Sequence of chain 1.B:
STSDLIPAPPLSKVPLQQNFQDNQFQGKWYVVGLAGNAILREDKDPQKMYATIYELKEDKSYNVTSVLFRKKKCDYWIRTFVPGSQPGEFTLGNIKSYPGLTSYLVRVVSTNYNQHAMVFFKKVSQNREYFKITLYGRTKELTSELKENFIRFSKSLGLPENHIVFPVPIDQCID

Binding-site contacts:
Ligand atom N9 contacts residue LYS136 of chain 1.B at 3.6 Å.
Ligand atom C4 contacts residue CF1 of chain 1.G at 3.7 Å.
Ligand atom O47 contacts residue TRP81 of chain 1.B at 3.2 Å.
Ligand atom C2 contacts residue LYS136 of chain 1.B at 3.7 Å.
Ligand atom C36 contacts residue TRP81 of chain 1.B at 3.6 Å (hydrophobic).
Ligand atom C33 contacts residue TRP81 of chain 1.B at 3.7 Å (hydrophobic).
Ligand atom C5 contacts residue PHE125 of chain 1.B at 3.5 Å (hydrophobic).
Ligand atom O46 contacts residue CF1 of chain 1.G at 2.7 Å.
Ligand atom O9 contacts residue CF1 of chain 1.G at 3.2 Å.
Ligand atom N35 contacts residue CF1 of chain 1.G at 3.6 Å.
Ligand atom C6 contacts residue TYR134 of chain 1.B at 3.4 Å (hydrophobic).
Ligand atom O51 contacts residue TYR108 of chain 1.B at 3.4 Å.
Ligand atom C7 contacts residue TYR134 of chain 1.B at 3.5 Å (hydrophobic).
Ligand atom O9 contacts residue TYR108 of chain 1.B at 3.0 Å (h-bond).
Ligand atom C6 contacts residue PHE135 of chain 1.B at 3.6 Å (hydrophobic).
Ligand atom C38 contacts residue SER70 of chain 1.B at 3.5 Å.
Ligand atom O10 contacts residue LYS136 of chain 1.B at 3.1 Å (salt-bridge).
Ligand atom C37 contacts residue ARG83 of chain 1.B at 3.5 Å.
Ligand atom O10 contacts residue CF1 of chain 1.G at 2.3 Å.
Ligand atom O51 contacts residue TRP81 of chain 1.B at 3.5 Å.
Ligand atom O48 contacts residue LYS127 of chain 1.B at 3.5 Å (salt-bridge).
Ligand atom O50 contacts residue TRP81 of chain 1.B at 2.8 Å.
Ligand atom O51 contacts residue LYS127 of chain 1.B at 3.6 Å (salt-bridge).
Ligand atom C36 contacts residue LYS136 of chain 1.B at 3.6 Å.
Ligand atom N3 contacts residue CF1 of chain 1.G at 3.3 Å.
Ligand atom C7 contacts residue PHE135 of chain 1.B at 3.5 Å (hydrophobic).
Ligand atom O50 contacts residue CF1 of chain 1.G at 3.0 Å.
Ligand atom N3 contacts residue LYS136 of chain 1.B at 3.6 Å.
Ligand atom C42 contacts residue TYR102 of chain 1.B at 3.4 Å (hydrophobic).
Ligand atom O47 contacts residue LYS136 of chain 1.B at 3.1 Å (salt-bridge).
Ligand atom C40 contacts residue TRP81 of chain 1.B at 3.6 Å (hydrophobic).
Ligand atom C12 contacts residue ILE43 of chain 1.B at 3.5 Å (hydrophobic).
Ligand atom O8 contacts residue ALA42 of chain 1.B at 3.5 Å.
Ligand atom C44 contacts residue TRP81 of chain 1.B at 3.5 Å (hydrophobic).
Ligand atom O51 contacts residue CF1 of chain 1.G at 3.3 Å.
Ligand atom O49 contacts residue TYR134 of chain 1.B at 3.1 Å.
Ligand atom C5 contacts residue LYS127 of chain 1.B at 3.6 Å.
Ligand atom N45 contacts residue TRP81 of chain 1.B at 3.2 Å.
Ligand atom C38 contacts residue TYR54 of chain 1.B at 3.3 Å (hydrophobic).
Ligand atom O47 contacts residue CF1 of chain 1.G at 3.1 Å.

This small molecule binds to this protein.
Small molecule (SMILES): O=C(NCCCN(CCCCN(CCCNC(=O)c1cccc(=O)n1O)C(=O)c1cccc(=O)n1O)C(=O)c1cccc(=O)n1O)c1cccc(=O)n1O